Binding-site contacts:
Ligand atom C5A contacts residue CYS199 of chain 2.A at 3.9 Å (hydrophobic).
Ligand atom C5 contacts residue TYR152 of chain 2.A at 3.6 Å (hydrophobic).
Ligand atom C5C contacts residue ILE104 of chain 2.A at 4.0 Å (hydrophobic).
Ligand atom C31 contacts residue VAL176 of chain 2.A at 3.3 Å (hydrophobic).
Ligand atom C4C contacts residue TYR152 of chain 2.A at 3.9 Å (hydrophobic).
Ligand atom C3C contacts residue TYR128 of chain 2.A at 3.6 Å (hydrophobic).
Ligand atom O1 contacts residue ALA24 of chain 2.C at 3.4 Å.
Ligand atom C3 contacts residue PHE186 of chain 2.A at 3.9 Å (hydrophobic).
Ligand atom O1A contacts residue VAL122 of chain 2.A at 4.0 Å.
Ligand atom C4A contacts residue ASN198 of chain 2.A at 3.9 Å.
Ligand atom C3C contacts residue VAL188 of chain 2.A at 3.3 Å (hydrophobic).
Ligand atom C4B contacts residue LEU106 of chain 2.A at 3.7 Å (hydrophobic).
Ligand atom C5 contacts residue PHE186 of chain 2.A at 3.7 Å (hydrophobic).
Ligand atom C2B contacts residue TYR197 of chain 2.A at 3.3 Å (hydrophobic).
Ligand atom N3A contacts residue ASN219 of chain 2.A at 3.4 Å (h-bond).
Ligand atom CL1 contacts residue MET221 of chain 2.A at 3.8 Å.
Ligand atom C2C contacts residue VAL188 of chain 2.A at 2.8 Å (hydrophobic).
Ligand atom CM1 contacts residue CYS199 of chain 2.A at 3.8 Å (hydrophobic).
Ligand atom C3B contacts residue LEU106 of chain 2.A at 3.8 Å (hydrophobic).
Ligand atom N2 contacts residue PRO174 of chain 2.A at 3.7 Å.
Ligand atom C1C contacts residue TYR152 of chain 2.A at 3.9 Å (hydrophobic).
Ligand atom C7C contacts residue TYR128 of chain 2.A at 3.5 Å (hydrophobic).
Ligand atom C31 contacts residue PRO174 of chain 2.A at 3.3 Å (hydrophobic).
Ligand atom N2 contacts residue ALA24 of chain 2.C at 3.1 Å.
Ligand atom C5C contacts residue TYR128 of chain 2.A at 3.7 Å (hydrophobic).
Ligand atom O1 contacts residue TYR152 of chain 2.A at 3.9 Å.
Ligand atom C4 contacts residue PHE186 of chain 2.A at 3.7 Å (hydrophobic).
Ligand atom CL1 contacts residue ASN105 of chain 2.A at 3.3 Å.
Ligand atom C3B contacts residue TYR197 of chain 2.A at 3.3 Å (hydrophobic).
Ligand atom O1B contacts residue MET221 of chain 2.A at 3.8 Å.
Ligand atom O1 contacts residue PHE186 of chain 2.A at 3.8 Å.
Ligand atom C5A contacts residue VAL122 of chain 2.A at 3.9 Å (hydrophobic).
Ligand atom CL1 contacts residue ILE104 of chain 2.A at 3.6 Å.
Ligand atom N2 contacts residue PHE186 of chain 2.A at 4.0 Å.
Ligand atom C6C contacts residue VAL191 of chain 2.A at 3.3 Å (hydrophobic).
Ligand atom C3 contacts residue PRO174 of chain 2.A at 3.7 Å (hydrophobic).
Ligand atom C31 contacts residue SER175 of chain 2.A at 3.5 Å.
Ligand atom C4 contacts residue TYR152 of chain 2.A at 3.7 Å (hydrophobic).
Ligand atom C31 contacts residue ALA150 of chain 2.A at 3.5 Å (hydrophobic).
Ligand atom O1 contacts residue VAL188 of chain 2.A at 3.8 Å.

The protein below binds the small molecule below.
Small molecule (SMILES): Cc1cc(CCCCCCCOc2ccc(C3=N[C@@H](C)CO3)cc2Cl)on1

Sequence of chain 2.A:
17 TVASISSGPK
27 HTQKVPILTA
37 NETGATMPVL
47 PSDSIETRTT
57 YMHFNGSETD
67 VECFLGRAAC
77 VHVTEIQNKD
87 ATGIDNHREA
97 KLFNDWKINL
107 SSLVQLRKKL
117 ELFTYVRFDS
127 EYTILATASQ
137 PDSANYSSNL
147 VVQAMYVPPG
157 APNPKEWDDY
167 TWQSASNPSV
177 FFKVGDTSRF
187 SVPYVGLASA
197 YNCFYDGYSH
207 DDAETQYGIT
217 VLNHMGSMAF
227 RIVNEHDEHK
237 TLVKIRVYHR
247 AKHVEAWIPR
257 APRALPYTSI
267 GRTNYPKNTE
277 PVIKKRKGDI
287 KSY

Sequence of chain 2.C:
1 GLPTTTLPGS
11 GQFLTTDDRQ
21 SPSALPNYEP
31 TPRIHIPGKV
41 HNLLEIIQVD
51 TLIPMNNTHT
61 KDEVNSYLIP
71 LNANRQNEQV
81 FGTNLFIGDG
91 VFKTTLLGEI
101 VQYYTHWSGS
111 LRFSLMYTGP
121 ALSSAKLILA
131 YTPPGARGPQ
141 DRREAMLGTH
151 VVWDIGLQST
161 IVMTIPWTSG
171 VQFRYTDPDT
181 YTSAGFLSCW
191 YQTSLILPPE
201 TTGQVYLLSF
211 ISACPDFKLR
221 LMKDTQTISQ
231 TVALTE